A small-molecule ligand and the protein it binds are described below.
Small molecule (SMILES): COc1ccc(Cn2cnc3cc4c(cc32)CCC4)cc1C

Sequence of chain 1.A:
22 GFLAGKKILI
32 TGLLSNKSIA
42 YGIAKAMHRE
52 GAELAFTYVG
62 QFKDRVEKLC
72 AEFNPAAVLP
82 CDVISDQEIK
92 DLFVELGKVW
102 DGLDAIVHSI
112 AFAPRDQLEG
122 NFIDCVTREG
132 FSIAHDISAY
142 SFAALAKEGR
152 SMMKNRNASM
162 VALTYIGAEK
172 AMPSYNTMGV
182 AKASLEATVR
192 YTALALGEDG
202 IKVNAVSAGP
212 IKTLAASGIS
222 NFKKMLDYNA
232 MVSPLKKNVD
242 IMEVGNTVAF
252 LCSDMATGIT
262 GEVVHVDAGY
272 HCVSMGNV

Binding-site contacts:
Ligand atom C3 contacts residue MET226 of chain 1.A at 3.7 Å (hydrophobic).
Ligand atom C16 contacts residue MET179 of chain 1.A at 3.6 Å (hydrophobic).
Ligand atom C17 contacts residue ALA216 of chain 1.A at 3.4 Å (hydrophobic).
Ligand atom C10 contacts residue NAD1 of chain 1.C at 3.3 Å.
Ligand atom C14 contacts residue TYR176 of chain 1.A at 3.9 Å (hydrophobic).
Ligand atom C1 contacts residue PRO174 of chain 1.A at 3.6 Å (hydrophobic).
Ligand atom C1 contacts residue MET173 of chain 1.A at 3.7 Å (hydrophobic).
Ligand atom O2 contacts residue MET226 of chain 1.A at 3.2 Å (h-bond).
Ligand atom C14 contacts residue NAD1 of chain 1.C at 3.3 Å.
Ligand atom C4 contacts residue TYR166 of chain 1.A at 3.3 Å (hydrophobic).
Ligand atom C9 contacts residue TYR176 of chain 1.A at 4.0 Å (hydrophobic).
Ligand atom C1 contacts residue TYR166 of chain 1.A at 4.0 Å (hydrophobic).
Ligand atom C22 contacts residue NAD1 of chain 1.C at 3.2 Å.
Ligand atom C19 contacts residue ALA216 of chain 1.A at 3.6 Å (hydrophobic).
Ligand atom C14 contacts residue ALA112 of chain 1.A at 3.9 Å (hydrophobic).
Ligand atom C5 contacts residue TYR176 of chain 1.A at 3.5 Å (hydrophobic).
Ligand atom C9 contacts residue PHE223 of chain 1.A at 3.6 Å (hydrophobic).
Ligand atom C6 contacts residue SER175 of chain 1.A at 3.9 Å.
Ligand atom C20 contacts residue ALA216 of chain 1.A at 3.5 Å (hydrophobic).
Ligand atom C14 contacts residue MET179 of chain 1.A at 3.8 Å (hydrophobic).
Ligand atom C7 contacts residue TYR176 of chain 1.A at 3.6 Å (hydrophobic).
Ligand atom N21 contacts residue NAD1 of chain 1.C at 3.7 Å.
Ligand atom C6 contacts residue ILE220 of chain 1.A at 3.7 Å (hydrophobic).
Ligand atom N21 contacts residue TYR176 of chain 1.A at 3.7 Å.
Ligand atom C10 contacts residue TYR176 of chain 1.A at 3.3 Å (hydrophobic).
Ligand atom C16 contacts residue ALA112 of chain 1.A at 3.9 Å (hydrophobic).
Ligand atom C17 contacts residue LEU119 of chain 1.A at 3.8 Å (hydrophobic).
Ligand atom C3 contacts residue TYR166 of chain 1.A at 4.0 Å (hydrophobic).
Ligand atom N11 contacts residue TYR176 of chain 1.A at 2.8 Å (h-bond).
Ligand atom C12 contacts residue TYR176 of chain 1.A at 3.3 Å (hydrophobic).
Ligand atom C7 contacts residue ILE220 of chain 1.A at 3.9 Å (hydrophobic).
Ligand atom C8 contacts residue PHE223 of chain 1.A at 3.6 Å (hydrophobic).
Ligand atom C13 contacts residue TYR176 of chain 1.A at 3.7 Å (hydrophobic).
Ligand atom C8 contacts residue TYR166 of chain 1.A at 3.7 Å (hydrophobic).
Ligand atom C6 contacts residue TYR176 of chain 1.A at 3.6 Å (hydrophobic).
Ligand atom C22 contacts residue PHE223 of chain 1.A at 3.6 Å (hydrophobic).
Ligand atom C12 contacts residue NAD1 of chain 1.C at 3.3 Å.
Ligand atom C8 contacts residue NAD1 of chain 1.C at 3.9 Å.
Ligand atom N11 contacts residue NAD1 of chain 1.C at 2.8 Å (h-bond).
Ligand atom C15 contacts residue LEU119 of chain 1.A at 3.8 Å (hydrophobic).